Binding-site contacts:
Ligand atom NAJ contacts residue HIS93 of chain 1.A at 3.2 Å (h-bond).
Ligand atom FAW contacts residue PRO198 of chain 1.A at 3.8 Å.
Ligand atom CAR contacts residue PHE127 of chain 1.A at 3.9 Å (hydrophobic).
Ligand atom CAA contacts residue GOL1 of chain 1.E at 3.9 Å.
Ligand atom CAF contacts residue GOL1 of chain 1.E at 3.7 Å.
Ligand atom NAJ contacts residue THR195 of chain 1.A at 2.7 Å (h-bond).
Ligand atom CAD contacts residue LEU194 of chain 1.A at 3.8 Å (hydrophobic).
Ligand atom SAG contacts residue THR195 of chain 1.A at 3.8 Å.
Ligand atom OAI contacts residue TRP205 of chain 1.A at 3.5 Å.
Ligand atom OAP contacts residue PHE127 of chain 1.A at 3.0 Å.
Ligand atom CAV contacts residue PHE127 of chain 1.A at 3.9 Å (hydrophobic).
Ligand atom CAU contacts residue PHE127 of chain 1.A at 3.9 Å (hydrophobic).
Ligand atom OAH contacts residue VAL139 of chain 1.A at 3.9 Å.
Ligand atom CAB contacts residue THR196 of chain 1.A at 3.5 Å.
Ligand atom OAI contacts residue THR195 of chain 1.A at 3.0 Å (h-bond).
Ligand atom CAE contacts residue GOL1 of chain 1.E at 3.9 Å.
Ligand atom CAS contacts residue PHE127 of chain 1.A at 3.9 Å (hydrophobic).
Ligand atom NAJ contacts residue HIS116 of chain 1.A at 3.3 Å (h-bond).
Ligand atom CAL contacts residue THR196 of chain 1.A at 3.9 Å.
Ligand atom NAJ contacts residue HIS91 of chain 1.A at 3.3 Å (h-bond).
Ligand atom OAH contacts residue ZN1 of chain 1.B at 3.1 Å.
Ligand atom CAB contacts residue LEU194 of chain 1.A at 3.9 Å (hydrophobic).
Ligand atom OAH contacts residue HIS116 of chain 1.A at 3.5 Å (h-bond).
Ligand atom OAH contacts residue HIS91 of chain 1.A at 3.3 Å.
Ligand atom FAX contacts residue GLY128 of chain 1.A at 3.8 Å.
Ligand atom CAF contacts residue LEU194 of chain 1.A at 4.0 Å (hydrophobic).
Ligand atom NAJ contacts residue GLU103 of chain 1.A at 4.0 Å.
Ligand atom OAI contacts residue LEU194 of chain 1.A at 3.4 Å.
Ligand atom CAB contacts residue THR195 of chain 1.A at 3.9 Å.
Ligand atom SAG contacts residue HIS91 of chain 1.A at 3.9 Å.
Ligand atom CAE contacts residue LEU194 of chain 1.A at 3.8 Å (hydrophobic).
Ligand atom CAC contacts residue LEU194 of chain 1.A at 3.9 Å (hydrophobic).
Ligand atom OAH contacts residue VAL118 of chain 1.A at 3.8 Å.
Ligand atom CAL contacts residue PRO197 of chain 1.A at 3.8 Å (hydrophobic).
Ligand atom SAG contacts residue HIS116 of chain 1.A at 4.0 Å.
Ligand atom SAG contacts residue ZN1 of chain 1.B at 3.0 Å.
Ligand atom CAA contacts residue THR196 of chain 1.A at 3.0 Å.
Ligand atom CAQ contacts residue PHE127 of chain 1.A at 3.8 Å (hydrophobic).
Ligand atom CAT contacts residue PHE127 of chain 1.A at 3.9 Å (hydrophobic).
Ligand atom NAJ contacts residue ZN1 of chain 1.B at 1.9 Å.

This protein binds this small molecule.
Small molecule (SMILES): NS(=O)(=O)c1ccc(-n2ccn(-c3ccc(F)cc3F)c2=O)cc1

Sequence of chain 1.A:
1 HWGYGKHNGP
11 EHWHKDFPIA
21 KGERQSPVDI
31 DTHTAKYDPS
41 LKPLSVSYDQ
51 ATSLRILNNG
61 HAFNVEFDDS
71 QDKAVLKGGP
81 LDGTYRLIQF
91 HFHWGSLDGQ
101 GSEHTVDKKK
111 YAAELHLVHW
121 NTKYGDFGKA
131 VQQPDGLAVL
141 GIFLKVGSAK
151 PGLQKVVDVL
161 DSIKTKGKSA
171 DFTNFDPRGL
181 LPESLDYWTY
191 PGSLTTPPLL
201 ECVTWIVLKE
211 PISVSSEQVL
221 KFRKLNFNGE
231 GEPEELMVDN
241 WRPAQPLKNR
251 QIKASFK